Sequence of chain 1.A:
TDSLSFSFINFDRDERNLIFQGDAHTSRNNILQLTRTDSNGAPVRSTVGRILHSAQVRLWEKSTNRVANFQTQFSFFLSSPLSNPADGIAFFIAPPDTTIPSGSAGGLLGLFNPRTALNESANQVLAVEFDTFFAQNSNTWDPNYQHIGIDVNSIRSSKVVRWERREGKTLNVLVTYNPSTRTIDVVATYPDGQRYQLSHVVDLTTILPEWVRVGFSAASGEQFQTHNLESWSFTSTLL

A small-molecule ligand and the protein it binds are described below.
Small molecule (SMILES): CC(=O)N[C@@H]1[C@@H](O)[C@H](O)[C@@H](CO)O[C@H]1O

Binding-site contacts:
Ligand atom C7 contacts residue ASN119 of chain 1.A at 3.6 Å.
Ligand atom C3 contacts residue ASN119 of chain 1.A at 3.8 Å.
Ligand atom C2 contacts residue ASN119 of chain 1.A at 2.5 Å.
Ligand atom O5 contacts residue SER121 of chain 1.A at 3.4 Å (h-bond).
Ligand atom O7 contacts residue ASN119 of chain 1.A at 3.9 Å.
Ligand atom C1 contacts residue SER121 of chain 1.A at 3.3 Å.
Ligand atom C6 contacts residue SER121 of chain 1.A at 4.3 Å.
Ligand atom O6 contacts residue ALA122 of chain 1.A at 4.0 Å.
Ligand atom C5 contacts residue SER121 of chain 1.A at 3.5 Å.
Ligand atom O5 contacts residue ALA122 of chain 1.A at 3.6 Å.
Ligand atom N2 contacts residue ASN119 of chain 1.A at 2.9 Å (h-bond).
Ligand atom C5 contacts residue ASN119 of chain 1.A at 3.6 Å.
Ligand atom C4 contacts residue ASN119 of chain 1.A at 4.2 Å.
Ligand atom O5 contacts residue ASN119 of chain 1.A at 2.3 Å (h-bond).
Ligand atom C1 contacts residue ALA122 of chain 1.A at 4.4 Å (hydrophobic).
Ligand atom C1 contacts residue ASN119 of chain 1.A at 1.4 Å.
Ligand atom C6 contacts residue ALA122 of chain 1.A at 4.2 Å (hydrophobic).
Ligand atom C5 contacts residue ALA122 of chain 1.A at 4.5 Å (hydrophobic).